Sequence of chain 1.B:
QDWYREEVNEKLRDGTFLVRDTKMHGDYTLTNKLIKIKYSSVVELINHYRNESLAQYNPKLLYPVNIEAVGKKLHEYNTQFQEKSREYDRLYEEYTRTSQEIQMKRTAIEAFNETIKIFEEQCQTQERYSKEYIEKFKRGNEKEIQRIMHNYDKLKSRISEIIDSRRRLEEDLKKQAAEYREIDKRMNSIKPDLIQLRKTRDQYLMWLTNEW

A small-molecule ligand and the protein it binds are described below.
Small molecule (SMILES): Nc1ccccc1CO

Sequence of chain 1.A:
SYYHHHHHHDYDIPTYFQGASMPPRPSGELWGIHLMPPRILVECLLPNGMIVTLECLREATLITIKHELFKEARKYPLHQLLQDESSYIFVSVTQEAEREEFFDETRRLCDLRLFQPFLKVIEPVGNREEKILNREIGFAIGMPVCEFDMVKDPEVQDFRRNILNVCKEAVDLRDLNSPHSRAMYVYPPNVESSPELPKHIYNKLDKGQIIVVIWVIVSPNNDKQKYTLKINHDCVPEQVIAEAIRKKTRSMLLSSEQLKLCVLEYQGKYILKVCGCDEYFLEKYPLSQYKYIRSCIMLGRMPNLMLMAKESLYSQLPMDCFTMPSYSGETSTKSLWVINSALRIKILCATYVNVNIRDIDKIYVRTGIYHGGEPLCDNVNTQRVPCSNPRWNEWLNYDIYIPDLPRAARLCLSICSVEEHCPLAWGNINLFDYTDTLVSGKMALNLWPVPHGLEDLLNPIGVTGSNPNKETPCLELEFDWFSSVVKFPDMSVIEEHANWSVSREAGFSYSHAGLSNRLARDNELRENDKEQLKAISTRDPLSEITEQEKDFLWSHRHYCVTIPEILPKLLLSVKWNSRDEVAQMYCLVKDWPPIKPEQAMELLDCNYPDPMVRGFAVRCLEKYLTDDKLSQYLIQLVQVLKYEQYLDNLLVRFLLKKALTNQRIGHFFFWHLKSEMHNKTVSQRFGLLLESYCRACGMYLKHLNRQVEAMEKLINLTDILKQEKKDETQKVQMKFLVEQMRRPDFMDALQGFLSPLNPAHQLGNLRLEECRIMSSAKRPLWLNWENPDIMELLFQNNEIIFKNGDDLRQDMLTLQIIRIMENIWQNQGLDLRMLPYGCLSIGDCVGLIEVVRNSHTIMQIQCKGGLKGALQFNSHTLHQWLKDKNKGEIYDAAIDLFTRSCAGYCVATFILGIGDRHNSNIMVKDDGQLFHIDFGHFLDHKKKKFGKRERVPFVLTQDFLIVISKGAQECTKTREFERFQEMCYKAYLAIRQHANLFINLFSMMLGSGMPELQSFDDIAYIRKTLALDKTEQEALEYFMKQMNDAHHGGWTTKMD

Binding-site contacts:
Ligand atom C12 contacts residue ASN57 of chain 1.B at 3.7 Å.
Ligand atom O1 contacts residue ASN57 of chain 1.B at 3.0 Å (h-bond).
Ligand atom C1 contacts residue ASN633 of chain 1.A at 3.9 Å.
Ligand atom C1 contacts residue PHE1044 of chain 1.A at 4.5 Å (hydrophobic).
Ligand atom C6 contacts residue PHE1044 of chain 1.A at 3.9 Å (hydrophobic).